Sequence of chain 1.G:
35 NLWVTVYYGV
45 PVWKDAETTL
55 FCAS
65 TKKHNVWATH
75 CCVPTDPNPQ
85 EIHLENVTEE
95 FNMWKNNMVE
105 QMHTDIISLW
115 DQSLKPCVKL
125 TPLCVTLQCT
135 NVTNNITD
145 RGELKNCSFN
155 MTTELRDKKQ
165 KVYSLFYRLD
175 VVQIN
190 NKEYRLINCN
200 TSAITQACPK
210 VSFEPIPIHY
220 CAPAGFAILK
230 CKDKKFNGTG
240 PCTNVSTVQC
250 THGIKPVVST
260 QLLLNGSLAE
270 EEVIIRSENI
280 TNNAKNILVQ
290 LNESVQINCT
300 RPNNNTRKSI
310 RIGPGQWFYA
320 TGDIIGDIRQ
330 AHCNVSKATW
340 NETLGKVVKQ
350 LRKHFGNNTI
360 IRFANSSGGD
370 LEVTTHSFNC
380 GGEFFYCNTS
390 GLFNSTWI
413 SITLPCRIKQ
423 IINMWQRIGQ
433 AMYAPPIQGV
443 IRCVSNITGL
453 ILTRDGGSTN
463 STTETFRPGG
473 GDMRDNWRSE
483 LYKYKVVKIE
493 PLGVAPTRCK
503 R

The protein below binds the small molecule below.
Small molecule (SMILES): CC(=O)N[C@@H]1[C@@H](O)[C@H](O)[C@@H](CO)O[C@H]1O

Binding-site contacts:
Ligand atom N2 contacts residue THR242 of chain 1.G at 3.8 Å.
Ligand atom C7 contacts residue ASP232 of chain 1.G at 4.4 Å.
Ligand atom C7 contacts residue ASN243 of chain 1.G at 4.5 Å.
Ligand atom C4 contacts residue ASN243 of chain 1.G at 4.1 Å.
Ligand atom C5 contacts residue ASN243 of chain 1.G at 3.5 Å.
Ligand atom C8 contacts residue ASP232 of chain 1.G at 3.4 Å.
Ligand atom C1 contacts residue ASN243 of chain 1.G at 1.4 Å.
Ligand atom O6 contacts residue ASN243 of chain 1.G at 4.4 Å.
Ligand atom C8 contacts residue THR242 of chain 1.G at 3.5 Å.
Ligand atom O5 contacts residue ASN243 of chain 1.G at 2.2 Å (h-bond).
Ligand atom C2 contacts residue ASN243 of chain 1.G at 2.6 Å.
Ligand atom N2 contacts residue ASP232 of chain 1.G at 4.3 Å.
Ligand atom C3 contacts residue ASN243 of chain 1.G at 3.8 Å.
Ligand atom C7 contacts residue THR242 of chain 1.G at 4.1 Å.
Ligand atom N2 contacts residue ASN243 of chain 1.G at 3.2 Å (h-bond).